Sequence of chain 1.A:
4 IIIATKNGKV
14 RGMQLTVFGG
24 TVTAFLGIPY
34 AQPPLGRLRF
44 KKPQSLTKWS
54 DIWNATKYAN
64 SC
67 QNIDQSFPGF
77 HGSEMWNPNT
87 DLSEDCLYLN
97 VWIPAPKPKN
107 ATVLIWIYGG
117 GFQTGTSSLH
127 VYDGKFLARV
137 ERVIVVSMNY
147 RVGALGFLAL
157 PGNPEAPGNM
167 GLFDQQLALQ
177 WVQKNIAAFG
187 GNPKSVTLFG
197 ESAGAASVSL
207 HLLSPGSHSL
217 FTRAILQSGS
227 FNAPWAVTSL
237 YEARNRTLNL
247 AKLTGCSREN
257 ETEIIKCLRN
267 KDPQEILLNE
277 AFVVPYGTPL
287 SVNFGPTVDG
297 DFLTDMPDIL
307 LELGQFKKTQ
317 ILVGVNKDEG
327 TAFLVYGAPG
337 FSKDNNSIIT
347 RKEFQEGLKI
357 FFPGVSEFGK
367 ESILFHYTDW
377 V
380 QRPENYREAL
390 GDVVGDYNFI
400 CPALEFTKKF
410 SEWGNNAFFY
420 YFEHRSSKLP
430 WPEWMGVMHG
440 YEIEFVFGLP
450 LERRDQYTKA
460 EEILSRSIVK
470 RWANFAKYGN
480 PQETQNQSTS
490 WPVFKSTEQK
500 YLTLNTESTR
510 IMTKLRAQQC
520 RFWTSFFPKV

This protein binds this small molecule.
Small molecule (SMILES): CCOP(=O)(O)O

Binding-site contacts:
Ligand atom O1 contacts residue GLY117 of chain 1.A at 2.7 Å (h-bond).
Ligand atom O4 contacts residue GLY117 of chain 1.A at 4.4 Å.
Ligand atom C12 contacts residue GLY117 of chain 1.A at 4.2 Å.
Ligand atom O2 contacts residue ALA199 of chain 1.A at 4.4 Å.
Ligand atom O1 contacts residue ALA199 of chain 1.A at 2.9 Å (h-bond).
Ligand atom O1 contacts residue GOL1 of chain 1.P at 4.1 Å.
Ligand atom O1 contacts residue GLY116 of chain 1.A at 2.9 Å (h-bond).
Ligand atom O4 contacts residue GLY116 of chain 1.A at 4.4 Å.
Ligand atom C11 contacts residue PHE398 of chain 1.A at 4.5 Å (hydrophobic).
Ligand atom P contacts residue HIS438 of chain 1.A at 3.6 Å.
Ligand atom C11 contacts residue ALA199 of chain 1.A at 4.5 Å (hydrophobic).
Ligand atom O2 contacts residue GLY117 of chain 1.A at 4.2 Å.
Ligand atom P contacts residue GLY117 of chain 1.A at 3.8 Å.
Ligand atom O1 contacts residue GLY115 of chain 1.A at 3.8 Å.
Ligand atom O2 contacts residue SER198 of chain 1.A at 2.4 Å (h-bond).
Ligand atom C12 contacts residue VAL288 of chain 1.A at 4.2 Å (hydrophobic).
Ligand atom O2 contacts residue PHE398 of chain 1.A at 4.0 Å.
Ligand atom O4 contacts residue SER198 of chain 1.A at 2.4 Å (h-bond).
Ligand atom C12 contacts residue TRP231 of chain 1.A at 3.7 Å (hydrophobic).
Ligand atom C11 contacts residue TRP231 of chain 1.A at 3.5 Å (hydrophobic).
Ligand atom O1 contacts residue SER198 of chain 1.A at 2.5 Å (h-bond).
Ligand atom P contacts residue ALA199 of chain 1.A at 3.6 Å.
Ligand atom C12 contacts residue LEU286 of chain 1.A at 3.9 Å (hydrophobic).
Ligand atom C11 contacts residue SER198 of chain 1.A at 3.4 Å.
Ligand atom O4 contacts residue GOL1 of chain 1.P at 3.4 Å (h-bond).
Ligand atom P contacts residue SER198 of chain 1.A at 1.5 Å.
Ligand atom P contacts residue GOL1 of chain 1.P at 4.4 Å.
Ligand atom O2 contacts residue HIS438 of chain 1.A at 4.2 Å.
Ligand atom P contacts residue GLY116 of chain 1.A at 4.1 Å.
Ligand atom O4 contacts residue HIS438 of chain 1.A at 2.8 Å (h-bond).
Ligand atom C11 contacts residue GLY117 of chain 1.A at 3.7 Å.